A small-molecule ligand and the protein it binds are described below.
Small molecule (SMILES): CC(=O)N[C@@H]1[C@@H](O)[C@H](O)[C@@H](CO)O[C@H]1O

Binding-site contacts:
Ligand atom C5 contacts residue ASN58 of chain 2.A at 3.7 Å.
Ligand atom C5 contacts residue SER211 of chain 2.A at 4.4 Å.
Ligand atom N2 contacts residue SO41 of chain 2.S at 4.2 Å.
Ligand atom N2 contacts residue ASN58 of chain 2.A at 2.8 Å (h-bond).
Ligand atom O5 contacts residue ASN58 of chain 2.A at 2.4 Å (h-bond).
Ligand atom O4 contacts residue SER211 of chain 2.A at 4.2 Å.
Ligand atom C3 contacts residue ASN58 of chain 2.A at 3.8 Å.
Ligand atom O6 contacts residue TYR56 of chain 2.A at 3.5 Å.
Ligand atom C1 contacts residue ASN58 of chain 2.A at 1.5 Å.
Ligand atom O7 contacts residue ASN58 of chain 2.A at 3.7 Å.
Ligand atom C2 contacts residue ASN58 of chain 2.A at 2.5 Å.
Ligand atom C7 contacts residue SO41 of chain 2.S at 3.8 Å.
Ligand atom C6 contacts residue SER211 of chain 2.A at 4.4 Å.
Ligand atom O6 contacts residue SER211 of chain 2.A at 3.9 Å.
Ligand atom C2 contacts residue SO41 of chain 2.S at 4.2 Å.
Ligand atom C4 contacts residue ASN58 of chain 2.A at 4.3 Å.
Ligand atom C7 contacts residue ASN58 of chain 2.A at 3.5 Å.
Ligand atom O7 contacts residue SO41 of chain 2.S at 3.1 Å (h-bond).
Ligand atom C1 contacts residue SO41 of chain 2.S at 4.2 Å.

Sequence of chain 2.A:
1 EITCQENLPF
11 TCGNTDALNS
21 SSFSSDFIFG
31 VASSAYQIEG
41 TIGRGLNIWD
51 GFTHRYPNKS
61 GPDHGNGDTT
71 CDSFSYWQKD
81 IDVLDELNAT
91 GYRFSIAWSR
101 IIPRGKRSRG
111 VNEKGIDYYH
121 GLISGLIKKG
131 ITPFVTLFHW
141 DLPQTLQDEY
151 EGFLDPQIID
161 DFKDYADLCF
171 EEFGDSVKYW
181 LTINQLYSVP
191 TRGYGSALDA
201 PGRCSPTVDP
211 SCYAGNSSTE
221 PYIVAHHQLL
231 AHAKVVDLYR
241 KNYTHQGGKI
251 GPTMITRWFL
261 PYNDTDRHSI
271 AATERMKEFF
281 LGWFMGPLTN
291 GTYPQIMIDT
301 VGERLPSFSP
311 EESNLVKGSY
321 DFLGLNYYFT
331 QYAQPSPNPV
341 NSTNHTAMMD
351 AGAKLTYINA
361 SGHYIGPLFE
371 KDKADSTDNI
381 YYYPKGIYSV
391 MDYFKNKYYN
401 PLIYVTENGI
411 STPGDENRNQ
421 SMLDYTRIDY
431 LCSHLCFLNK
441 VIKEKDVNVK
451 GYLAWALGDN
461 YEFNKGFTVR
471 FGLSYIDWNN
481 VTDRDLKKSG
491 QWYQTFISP